This protein binds this small molecule.
Small molecule (SMILES): NCCC[C@H](N)C(=O)O

Sequence of chain 1.C:
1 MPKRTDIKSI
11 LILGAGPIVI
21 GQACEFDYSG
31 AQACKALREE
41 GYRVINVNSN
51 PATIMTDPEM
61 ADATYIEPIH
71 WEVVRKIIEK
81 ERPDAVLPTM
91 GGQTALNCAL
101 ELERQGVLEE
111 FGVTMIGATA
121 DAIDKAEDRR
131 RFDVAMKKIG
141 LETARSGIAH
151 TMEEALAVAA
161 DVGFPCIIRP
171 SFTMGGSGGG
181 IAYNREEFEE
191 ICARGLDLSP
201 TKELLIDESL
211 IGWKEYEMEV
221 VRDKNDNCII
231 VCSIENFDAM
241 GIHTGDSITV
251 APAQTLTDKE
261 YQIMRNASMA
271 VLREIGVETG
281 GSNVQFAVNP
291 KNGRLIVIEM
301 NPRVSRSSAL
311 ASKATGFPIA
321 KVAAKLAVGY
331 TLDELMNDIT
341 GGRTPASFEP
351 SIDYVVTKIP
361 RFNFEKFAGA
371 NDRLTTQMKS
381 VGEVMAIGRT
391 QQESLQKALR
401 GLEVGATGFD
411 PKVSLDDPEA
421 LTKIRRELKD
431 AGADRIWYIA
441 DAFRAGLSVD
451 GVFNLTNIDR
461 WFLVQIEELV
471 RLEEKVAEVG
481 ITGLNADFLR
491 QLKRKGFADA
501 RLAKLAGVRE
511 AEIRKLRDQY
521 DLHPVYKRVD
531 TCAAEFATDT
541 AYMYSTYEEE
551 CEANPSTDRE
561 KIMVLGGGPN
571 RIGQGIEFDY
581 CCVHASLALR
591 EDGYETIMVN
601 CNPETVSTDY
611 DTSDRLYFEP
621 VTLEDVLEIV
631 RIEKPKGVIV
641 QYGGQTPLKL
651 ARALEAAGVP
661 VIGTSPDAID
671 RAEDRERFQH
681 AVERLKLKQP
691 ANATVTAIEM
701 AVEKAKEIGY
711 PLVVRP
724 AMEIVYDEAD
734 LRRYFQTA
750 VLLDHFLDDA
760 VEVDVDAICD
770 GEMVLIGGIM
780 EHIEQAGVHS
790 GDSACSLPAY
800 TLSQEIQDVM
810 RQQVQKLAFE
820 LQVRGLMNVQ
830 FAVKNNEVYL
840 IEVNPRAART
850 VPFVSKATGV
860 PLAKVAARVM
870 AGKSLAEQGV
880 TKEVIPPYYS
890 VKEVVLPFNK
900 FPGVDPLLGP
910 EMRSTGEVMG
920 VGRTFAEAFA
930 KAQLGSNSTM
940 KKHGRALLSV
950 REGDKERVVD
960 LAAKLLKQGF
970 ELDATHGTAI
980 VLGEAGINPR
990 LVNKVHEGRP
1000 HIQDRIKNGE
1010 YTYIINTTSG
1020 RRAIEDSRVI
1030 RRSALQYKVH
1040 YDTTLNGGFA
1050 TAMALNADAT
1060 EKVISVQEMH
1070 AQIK

Binding-site contacts:
Ligand atom OXT contacts residue LEU907 of chain 1.C at 3.5 Å.
Ligand atom O contacts residue LEU907 of chain 1.C at 4.0 Å.
Ligand atom CD contacts residue LEU895 of chain 1.C at 4.0 Å (hydrophobic).
Ligand atom O contacts residue THR1043 of chain 1.C at 4.1 Å.
Ligand atom NE contacts residue GLU892 of chain 1.C at 2.6 Å (salt-bridge).
Ligand atom OXT contacts residue THR1042 of chain 1.C at 2.5 Å (h-bond).
Ligand atom C contacts residue ASP1041 of chain 1.C at 3.9 Å.
Ligand atom OXT contacts residue TYR1040 of chain 1.C at 4.1 Å.
Ligand atom CA contacts residue LEU907 of chain 1.C at 4.5 Å (hydrophobic).
Ligand atom N contacts residue ASP1041 of chain 1.C at 3.6 Å (salt-bridge).
Ligand atom O contacts residue THR1042 of chain 1.C at 2.4 Å (h-bond).
Ligand atom CG contacts residue LEU907 of chain 1.C at 4.4 Å (hydrophobic).
Ligand atom NE contacts residue ALA793 of chain 1.C at 3.9 Å.
Ligand atom CB contacts residue GLU783 of chain 1.C at 4.0 Å.
Ligand atom O contacts residue ASP1041 of chain 1.C at 3.1 Å.
Ligand atom N contacts residue HIS1039 of chain 1.C at 4.2 Å.
Ligand atom C contacts residue THR1042 of chain 1.C at 3.2 Å.
Ligand atom N contacts residue TYR1040 of chain 1.C at 2.6 Å (h-bond).
Ligand atom CG contacts residue GLU892 of chain 1.C at 4.0 Å.
Ligand atom C contacts residue TYR1040 of chain 1.C at 3.7 Å (hydrophobic).
Ligand atom C contacts residue LEU907 of chain 1.C at 3.8 Å (hydrophobic).
Ligand atom NE contacts residue GLU783 of chain 1.C at 3.1 Å (salt-bridge).
Ligand atom CD contacts residue LEU907 of chain 1.C at 3.6 Å (hydrophobic).
Ligand atom NE contacts residue ASP791 of chain 1.C at 2.7 Å (salt-bridge).
Ligand atom OXT contacts residue ASP1041 of chain 1.C at 4.4 Å.
Ligand atom CA contacts residue TYR1040 of chain 1.C at 3.7 Å (hydrophobic).
Ligand atom CG contacts residue VAL893 of chain 1.C at 4.5 Å (hydrophobic).
Ligand atom CG contacts residue LEU895 of chain 1.C at 4.1 Å (hydrophobic).
Ligand atom CD contacts residue GLU892 of chain 1.C at 3.7 Å.
Ligand atom CB contacts residue LEU907 of chain 1.C at 4.1 Å (hydrophobic).
Ligand atom CD contacts residue GLU783 of chain 1.C at 3.6 Å.
Ligand atom CD contacts residue VAL893 of chain 1.C at 3.7 Å (hydrophobic).
Ligand atom CG contacts residue GLU783 of chain 1.C at 4.3 Å.
Ligand atom O contacts residue TYR1040 of chain 1.C at 3.7 Å.
Ligand atom NE contacts residue SER792 of chain 1.C at 4.2 Å.
Ligand atom NE contacts residue VAL893 of chain 1.C at 3.4 Å.
Ligand atom CD contacts residue ASP791 of chain 1.C at 3.2 Å.